The small molecule below binds the protein below.
Small molecule (SMILES): CC(=O)N[C@@H]1[C@@H](O)[C@H](O)[C@@H](CO)O[C@H]1O

Sequence of chain 1.A:
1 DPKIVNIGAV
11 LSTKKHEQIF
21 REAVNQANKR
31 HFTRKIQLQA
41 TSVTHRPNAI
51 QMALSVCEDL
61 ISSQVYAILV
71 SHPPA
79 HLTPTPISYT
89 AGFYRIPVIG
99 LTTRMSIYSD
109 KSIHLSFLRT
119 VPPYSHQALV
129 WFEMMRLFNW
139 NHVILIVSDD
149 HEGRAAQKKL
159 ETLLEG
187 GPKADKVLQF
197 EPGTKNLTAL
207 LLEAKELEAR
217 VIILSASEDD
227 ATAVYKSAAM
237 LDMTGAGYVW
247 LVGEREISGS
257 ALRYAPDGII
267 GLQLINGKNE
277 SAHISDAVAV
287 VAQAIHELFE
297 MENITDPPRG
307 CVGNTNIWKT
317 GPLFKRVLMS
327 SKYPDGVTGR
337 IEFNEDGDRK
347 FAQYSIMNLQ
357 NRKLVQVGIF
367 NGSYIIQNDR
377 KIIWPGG

Binding-site contacts:
Ligand atom O7 contacts residue ASN275 of chain 1.A at 3.7 Å.
Ligand atom O6 contacts residue SER277 of chain 1.A at 4.2 Å.
Ligand atom C1 contacts residue ASN275 of chain 1.A at 1.4 Å.
Ligand atom C8 contacts residue ASN275 of chain 1.A at 4.4 Å.
Ligand atom C4 contacts residue ASN275 of chain 1.A at 4.2 Å.
Ligand atom O6 contacts residue VAL333 of chain 1.A at 4.0 Å.
Ligand atom N2 contacts residue ASN275 of chain 1.A at 2.8 Å (h-bond).
Ligand atom C3 contacts residue ASN275 of chain 1.A at 3.8 Å.
Ligand atom C6 contacts residue VAL333 of chain 1.A at 4.3 Å (hydrophobic).
Ligand atom O5 contacts residue ASN275 of chain 1.A at 2.4 Å (h-bond).
Ligand atom C7 contacts residue ASN275 of chain 1.A at 3.4 Å.
Ligand atom O7 contacts residue ASN272 of chain 1.A at 4.2 Å.
Ligand atom C2 contacts residue ASN275 of chain 1.A at 2.5 Å.
Ligand atom C1 contacts residue ALA278 of chain 1.A at 4.3 Å (hydrophobic).
Ligand atom O6 contacts residue ALA278 of chain 1.A at 3.6 Å.
Ligand atom O5 contacts residue ALA278 of chain 1.A at 3.6 Å.
Ligand atom C5 contacts residue ASN275 of chain 1.A at 3.7 Å.